Sequence of chain 1.L:
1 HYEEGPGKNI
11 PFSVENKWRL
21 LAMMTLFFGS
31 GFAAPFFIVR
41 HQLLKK

Sequence of chain 1.M:
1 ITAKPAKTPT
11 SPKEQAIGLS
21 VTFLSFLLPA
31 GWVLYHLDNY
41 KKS

A small-molecule ligand and the protein it binds are described below.
Small molecule (SMILES): CCCCCCCCCCO[C@@H]1O[C@H](CO)[C@@H](O[C@H]2O[C@H](CO)[C@@H](O)[C@H](O)[C@H]2O)[C@H](O)[C@H]1O

Binding-site contacts:
Ligand atom C10 contacts residue TYR35 of chain 1.M at 3.5 Å (hydrophobic).
Ligand atom O61 contacts residue TYR99 of chain 1.D at 3.7 Å.
Ligand atom C43 contacts residue PHE459 of chain 1.A at 4.0 Å (hydrophobic).
Ligand atom C1 contacts residue TRP32 of chain 1.M at 3.5 Å (hydrophobic).
Ligand atom O16 contacts residue LEU28 of chain 1.M at 3.9 Å.
Ligand atom C57 contacts residue TYR35 of chain 1.M at 4.0 Å (hydrophobic).
Ligand atom C28 contacts residue LEU27 of chain 1.M at 3.8 Å (hydrophobic).
Ligand atom C34 contacts residue LEU27 of chain 1.M at 4.0 Å (hydrophobic).
Ligand atom O1 contacts residue TYR35 of chain 1.M at 3.0 Å.
Ligand atom C28 contacts residue TRP95 of chain 1.D at 4.0 Å (hydrophobic).
Ligand atom O61 contacts residue TRP95 of chain 1.D at 2.9 Å (h-bond).
Ligand atom C18 contacts residue TRP95 of chain 1.D at 4.0 Å (hydrophobic).
Ligand atom C37 contacts residue ALA30 of chain 1.M at 3.7 Å (hydrophobic).
Ligand atom O16 contacts residue TRP95 of chain 1.D at 3.9 Å.
Ligand atom O49 contacts residue TRP32 of chain 1.M at 3.6 Å (h-bond).
Ligand atom C43 contacts residue LEU34 of chain 1.M at 4.0 Å (hydrophobic).
Ligand atom O6 contacts residue TYR35 of chain 1.M at 3.0 Å (h-bond).
Ligand atom C1 contacts residue LEU28 of chain 1.M at 3.8 Å (hydrophobic).
Ligand atom C22 contacts residue TRP95 of chain 1.D at 3.3 Å (hydrophobic).
Ligand atom C40 contacts residue ALA30 of chain 1.M at 3.8 Å (hydrophobic).
Ligand atom C57 contacts residue TRP95 of chain 1.D at 3.6 Å (hydrophobic).
Ligand atom O3 contacts residue HIS36 of chain 1.M at 3.6 Å.
Ligand atom O16 contacts residue GLY31 of chain 1.M at 3.7 Å.
Ligand atom C28 contacts residue GLY31 of chain 1.M at 4.1 Å.
Ligand atom O55 contacts residue TRP32 of chain 1.M at 3.0 Å.
Ligand atom C19 contacts residue LEU27 of chain 1.M at 3.9 Å (hydrophobic).
Ligand atom C31 contacts residue TRP95 of chain 1.D at 3.9 Å (hydrophobic).
Ligand atom C9 contacts residue TYR35 of chain 1.M at 4.0 Å (hydrophobic).
Ligand atom C11 contacts residue TYR35 of chain 1.M at 4.0 Å (hydrophobic).
Ligand atom C43 contacts residue PHE36 of chain 1.L at 4.0 Å (hydrophobic).
Ligand atom C1 contacts residue GLY31 of chain 1.M at 3.8 Å.
Ligand atom C25 contacts residue TRP95 of chain 1.D at 3.7 Å (hydrophobic).
Ligand atom C18 contacts residue LEU28 of chain 1.M at 4.0 Å (hydrophobic).
Ligand atom C40 contacts residue PHE36 of chain 1.L at 3.9 Å (hydrophobic).
Ligand atom C22 contacts residue GLY31 of chain 1.M at 4.0 Å.
Ligand atom C34 contacts residue PHE459 of chain 1.A at 3.9 Å (hydrophobic).
Ligand atom C5 contacts residue TYR35 of chain 1.M at 3.9 Å (hydrophobic).
Ligand atom O3 contacts residue TRP32 of chain 1.M at 3.9 Å.
Ligand atom O49 contacts residue LEU28 of chain 1.M at 2.8 Å (h-bond).
Ligand atom O5 contacts residue TRP95 of chain 1.D at 3.3 Å.

Sequence of chain 1.A:
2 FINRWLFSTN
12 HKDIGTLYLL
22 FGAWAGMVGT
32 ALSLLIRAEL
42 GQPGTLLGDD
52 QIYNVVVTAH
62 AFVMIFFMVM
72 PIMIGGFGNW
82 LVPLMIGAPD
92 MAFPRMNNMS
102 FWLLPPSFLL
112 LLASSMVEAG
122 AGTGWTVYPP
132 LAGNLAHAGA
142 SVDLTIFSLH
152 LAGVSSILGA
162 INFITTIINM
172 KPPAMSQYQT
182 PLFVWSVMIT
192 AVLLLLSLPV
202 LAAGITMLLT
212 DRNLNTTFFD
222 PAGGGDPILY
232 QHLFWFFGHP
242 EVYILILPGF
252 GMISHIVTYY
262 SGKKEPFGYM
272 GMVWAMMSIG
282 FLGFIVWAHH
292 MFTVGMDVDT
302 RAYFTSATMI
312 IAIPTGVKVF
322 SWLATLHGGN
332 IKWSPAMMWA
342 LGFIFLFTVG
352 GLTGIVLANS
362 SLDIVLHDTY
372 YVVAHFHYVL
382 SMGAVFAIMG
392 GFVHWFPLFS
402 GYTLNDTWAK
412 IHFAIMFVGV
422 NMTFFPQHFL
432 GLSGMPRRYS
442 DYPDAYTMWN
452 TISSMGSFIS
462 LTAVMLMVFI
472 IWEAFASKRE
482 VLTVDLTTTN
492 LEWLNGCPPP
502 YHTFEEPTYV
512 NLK

Sequence of chain 1.D:
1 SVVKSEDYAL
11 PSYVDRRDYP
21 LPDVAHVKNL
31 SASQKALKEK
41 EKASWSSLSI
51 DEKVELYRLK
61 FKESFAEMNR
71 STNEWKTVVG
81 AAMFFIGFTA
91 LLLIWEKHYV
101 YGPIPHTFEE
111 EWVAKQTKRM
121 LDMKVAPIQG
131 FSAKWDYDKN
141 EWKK